This small molecule binds to this protein.
Small molecule (SMILES): O=C(O)/C=C/c1ccc(O)cc1

Sequence of chain 1.A:
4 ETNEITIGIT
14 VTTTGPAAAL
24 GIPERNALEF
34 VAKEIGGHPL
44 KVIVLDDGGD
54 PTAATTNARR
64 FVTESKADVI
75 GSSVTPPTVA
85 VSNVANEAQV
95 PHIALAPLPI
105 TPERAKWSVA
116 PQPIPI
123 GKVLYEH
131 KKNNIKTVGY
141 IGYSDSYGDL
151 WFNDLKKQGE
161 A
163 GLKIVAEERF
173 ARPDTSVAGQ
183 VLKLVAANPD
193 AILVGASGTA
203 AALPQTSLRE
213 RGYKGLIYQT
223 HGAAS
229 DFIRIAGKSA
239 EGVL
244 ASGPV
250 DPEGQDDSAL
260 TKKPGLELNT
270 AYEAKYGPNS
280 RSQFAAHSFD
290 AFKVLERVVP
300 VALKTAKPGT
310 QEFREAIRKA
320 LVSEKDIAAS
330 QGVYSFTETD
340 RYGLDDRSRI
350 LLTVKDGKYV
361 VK

Binding-site contacts:
Ligand atom C3 contacts residue SER199 of chain 1.A at 3.8 Å.
Ligand atom O2 contacts residue ARG174 of chain 1.A at 2.9 Å (salt-bridge).
Ligand atom C3 contacts residue SER77 of chain 1.A at 4.0 Å.
Ligand atom C1' contacts residue PRO101 of chain 1.A at 3.7 Å (hydrophobic).
Ligand atom C2' contacts residue TYR147 of chain 1.A at 3.6 Å (hydrophobic).
Ligand atom C1 contacts residue SER199 of chain 1.A at 3.7 Å.
Ligand atom O4' contacts residue GLN282 of chain 1.A at 3.0 Å (h-bond).
Ligand atom C2 contacts residue THR79 of chain 1.A at 4.0 Å.
Ligand atom C6' contacts residue PRO101 of chain 1.A at 4.0 Å (hydrophobic).
Ligand atom C4' contacts residue PRO116 of chain 1.A at 3.9 Å (hydrophobic).
Ligand atom C6' contacts residue SER77 of chain 1.A at 3.8 Å.
Ligand atom C2 contacts residue SER199 of chain 1.A at 4.0 Å.
Ligand atom C4' contacts residue HIS286 of chain 1.A at 3.6 Å.
Ligand atom O4' contacts residue PRO116 of chain 1.A at 3.4 Å.
Ligand atom O1 contacts residue VAL78 of chain 1.A at 3.8 Å.
Ligand atom C4' contacts residue HIS223 of chain 1.A at 4.1 Å.
Ligand atom C1 contacts residue ARG174 of chain 1.A at 3.5 Å.
Ligand atom C3 contacts residue LEU23 of chain 1.A at 4.0 Å (hydrophobic).
Ligand atom C2 contacts residue TYR147 of chain 1.A at 3.5 Å (hydrophobic).
Ligand atom O4' contacts residue HIS223 of chain 1.A at 3.6 Å.
Ligand atom C5' contacts residue PHE283 of chain 1.A at 3.9 Å (hydrophobic).
Ligand atom C2' contacts residue GLY224 of chain 1.A at 3.5 Å.
Ligand atom O4' contacts residue HIS286 of chain 1.A at 2.6 Å (h-bond).
Ligand atom C1' contacts residue GLY224 of chain 1.A at 4.0 Å.
Ligand atom C5' contacts residue LEU99 of chain 1.A at 4.0 Å (hydrophobic).
Ligand atom O1 contacts residue ARG174 of chain 1.A at 2.8 Å (salt-bridge).
Ligand atom C5' contacts residue HIS286 of chain 1.A at 3.7 Å.
Ligand atom C6' contacts residue LEU23 of chain 1.A at 3.8 Å (hydrophobic).
Ligand atom C1 contacts residue VAL78 of chain 1.A at 3.9 Å (hydrophobic).
Ligand atom C3' contacts residue PRO101 of chain 1.A at 3.9 Å (hydrophobic).
Ligand atom C3' contacts residue GLY224 of chain 1.A at 3.7 Å.
Ligand atom C1 contacts residue TYR147 of chain 1.A at 3.8 Å (hydrophobic).
Ligand atom C2' contacts residue PRO101 of chain 1.A at 3.6 Å (hydrophobic).
Ligand atom O2 contacts residue TYR143 of chain 1.A at 3.9 Å.
Ligand atom C3' contacts residue HIS223 of chain 1.A at 3.7 Å.
Ligand atom O2 contacts residue SER199 of chain 1.A at 2.6 Å (h-bond).
Ligand atom C1 contacts residue THR79 of chain 1.A at 3.6 Å.
Ligand atom O1 contacts residue TYR147 of chain 1.A at 3.6 Å.
Ligand atom O1 contacts residue THR79 of chain 1.A at 2.8 Å (h-bond).
Ligand atom O2 contacts residue VAL78 of chain 1.A at 3.3 Å.